This small molecule binds to this protein.
Small molecule (SMILES): CC(=O)N[C@@H]1[C@@H](O)[C@H](O)[C@@H](CO)O[C@H]1O

Binding-site contacts:
Ligand atom C2 contacts residue ASN331 of chain 1.A at 2.4 Å.
Ligand atom C4 contacts residue ASN331 of chain 1.A at 4.2 Å.
Ligand atom C4 contacts residue GLN580 of chain 1.A at 4.4 Å.
Ligand atom O7 contacts residue GLN580 of chain 1.A at 3.9 Å.
Ligand atom C2 contacts residue GLN580 of chain 1.A at 4.4 Å.
Ligand atom N2 contacts residue ASN331 of chain 1.A at 2.8 Å (h-bond).
Ligand atom C1 contacts residue ASN331 of chain 1.A at 1.4 Å.
Ligand atom O7 contacts residue ASN331 of chain 1.A at 3.5 Å (h-bond).
Ligand atom C8 contacts residue ASN331 of chain 1.A at 4.4 Å.
Ligand atom C7 contacts residue ASN331 of chain 1.A at 3.3 Å.
Ligand atom O6 contacts residue ASN331 of chain 1.A at 3.9 Å.
Ligand atom C5 contacts residue ASN331 of chain 1.A at 3.7 Å.
Ligand atom C3 contacts residue ASN331 of chain 1.A at 3.8 Å.
Ligand atom O5 contacts residue ASN331 of chain 1.A at 2.4 Å (h-bond).

Sequence of chain 1.A:
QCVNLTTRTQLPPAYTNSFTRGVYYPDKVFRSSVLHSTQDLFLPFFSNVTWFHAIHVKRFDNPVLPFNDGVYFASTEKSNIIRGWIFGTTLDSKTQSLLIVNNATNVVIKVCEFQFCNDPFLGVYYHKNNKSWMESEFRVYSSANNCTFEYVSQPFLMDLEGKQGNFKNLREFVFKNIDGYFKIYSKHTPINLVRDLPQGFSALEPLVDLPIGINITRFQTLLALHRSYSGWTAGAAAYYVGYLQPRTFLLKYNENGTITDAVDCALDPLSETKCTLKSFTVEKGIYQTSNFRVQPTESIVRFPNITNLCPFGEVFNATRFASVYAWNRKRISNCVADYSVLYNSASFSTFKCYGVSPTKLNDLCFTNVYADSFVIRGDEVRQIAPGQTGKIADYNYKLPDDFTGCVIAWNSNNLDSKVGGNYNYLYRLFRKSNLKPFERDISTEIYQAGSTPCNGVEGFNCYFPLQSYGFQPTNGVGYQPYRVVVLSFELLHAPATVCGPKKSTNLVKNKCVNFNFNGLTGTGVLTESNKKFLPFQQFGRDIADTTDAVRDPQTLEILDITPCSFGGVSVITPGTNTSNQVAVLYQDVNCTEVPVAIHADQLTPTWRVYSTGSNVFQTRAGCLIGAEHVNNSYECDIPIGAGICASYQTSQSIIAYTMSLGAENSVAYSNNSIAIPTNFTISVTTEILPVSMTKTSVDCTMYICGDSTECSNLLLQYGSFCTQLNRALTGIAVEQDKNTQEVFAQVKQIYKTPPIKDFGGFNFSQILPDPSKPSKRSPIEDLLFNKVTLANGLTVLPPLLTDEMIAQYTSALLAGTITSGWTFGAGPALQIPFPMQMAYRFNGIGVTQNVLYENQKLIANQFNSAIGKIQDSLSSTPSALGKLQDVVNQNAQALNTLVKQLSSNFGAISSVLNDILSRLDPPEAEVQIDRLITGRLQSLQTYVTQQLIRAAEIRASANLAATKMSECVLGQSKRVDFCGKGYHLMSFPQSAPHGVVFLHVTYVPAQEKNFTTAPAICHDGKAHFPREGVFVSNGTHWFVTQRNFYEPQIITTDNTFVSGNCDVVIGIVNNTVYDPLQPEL